Sequence of chain 1.B:
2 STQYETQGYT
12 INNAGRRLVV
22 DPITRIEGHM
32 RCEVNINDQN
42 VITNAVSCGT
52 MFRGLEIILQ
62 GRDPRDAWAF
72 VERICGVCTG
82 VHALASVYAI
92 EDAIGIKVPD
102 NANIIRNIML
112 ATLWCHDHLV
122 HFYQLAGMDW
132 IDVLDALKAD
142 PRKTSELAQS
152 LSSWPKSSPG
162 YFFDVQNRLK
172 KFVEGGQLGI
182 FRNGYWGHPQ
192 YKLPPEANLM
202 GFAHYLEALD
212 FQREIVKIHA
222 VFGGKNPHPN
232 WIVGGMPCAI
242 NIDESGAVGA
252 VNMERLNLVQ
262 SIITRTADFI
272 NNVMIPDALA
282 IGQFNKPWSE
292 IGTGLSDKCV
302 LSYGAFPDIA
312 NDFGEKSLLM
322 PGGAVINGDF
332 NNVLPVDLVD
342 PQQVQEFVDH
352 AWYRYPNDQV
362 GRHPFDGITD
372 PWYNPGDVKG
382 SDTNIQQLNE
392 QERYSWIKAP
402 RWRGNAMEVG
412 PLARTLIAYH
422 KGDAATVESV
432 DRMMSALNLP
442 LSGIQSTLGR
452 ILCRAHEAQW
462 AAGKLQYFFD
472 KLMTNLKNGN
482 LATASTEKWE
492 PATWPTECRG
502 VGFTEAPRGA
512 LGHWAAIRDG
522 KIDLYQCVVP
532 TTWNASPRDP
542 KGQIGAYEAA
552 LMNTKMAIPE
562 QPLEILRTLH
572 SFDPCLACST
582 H

A small-molecule ligand and the protein it binds are described below.
Small molecule (SMILES): N#C[Fe](=C=O)C#N

Binding-site contacts:
Ligand atom O3 contacts residue ALA507 of chain 1.B at 3.4 Å.
Ligand atom N2 contacts residue PRO508 of chain 1.B at 3.3 Å.
Ligand atom O3 contacts residue VAL530 of chain 1.B at 3.4 Å.
Ligand atom C2 contacts residue ARG509 of chain 1.B at 3.4 Å.
Ligand atom C1 contacts residue NI1 of chain 1.N at 3.7 Å.
Ligand atom C1 contacts residue THR532 of chain 1.B at 3.8 Å.
Ligand atom O3 contacts residue PRO531 of chain 1.B at 3.4 Å.
Ligand atom O3 contacts residue CYS79 of chain 1.B at 4.0 Å.
Ligand atom N2 contacts residue CYS79 of chain 1.B at 3.5 Å.
Ligand atom O3 contacts residue VAL82 of chain 1.B at 3.6 Å.
Ligand atom FE contacts residue NI1 of chain 1.N at 2.6 Å.
Ligand atom C3 contacts residue CYS79 of chain 1.B at 3.1 Å (hydrophobic).
Ligand atom N1 contacts residue CYS579 of chain 1.B at 3.4 Å.
Ligand atom C3 contacts residue CYS579 of chain 1.B at 3.0 Å (hydrophobic).
Ligand atom C3 contacts residue PRO531 of chain 1.B at 3.8 Å (hydrophobic).
Ligand atom FE contacts residue CYS576 of chain 1.B at 4.1 Å.
Ligand atom C2 contacts residue NI1 of chain 1.N at 3.7 Å.
Ligand atom N2 contacts residue ALA507 of chain 1.B at 3.3 Å.
Ligand atom O3 contacts residue HIS83 of chain 1.B at 3.4 Å (h-bond).
Ligand atom FE contacts residue CYS579 of chain 1.B at 2.3 Å.
Ligand atom C1 contacts residue VAL530 of chain 1.B at 3.7 Å (hydrophobic).
Ligand atom C2 contacts residue ALA507 of chain 1.B at 3.6 Å (hydrophobic).
Ligand atom C3 contacts residue VAL82 of chain 1.B at 3.8 Å (hydrophobic).
Ligand atom FE contacts residue CYS79 of chain 1.B at 2.3 Å.
Ligand atom N1 contacts residue ARG509 of chain 1.B at 3.7 Å.
Ligand atom N1 contacts residue CYS576 of chain 1.B at 3.8 Å.
Ligand atom N1 contacts residue THR532 of chain 1.B at 2.8 Å (h-bond).
Ligand atom C1 contacts residue PRO531 of chain 1.B at 3.6 Å (hydrophobic).
Ligand atom N2 contacts residue ARG509 of chain 1.B at 2.9 Å (salt-bridge).
Ligand atom C1 contacts residue CYS576 of chain 1.B at 3.7 Å (hydrophobic).
Ligand atom N1 contacts residue VAL530 of chain 1.B at 3.8 Å.
Ligand atom O3 contacts residue CYS579 of chain 1.B at 3.9 Å.
Ligand atom C2 contacts residue CYS79 of chain 1.B at 3.0 Å (hydrophobic).
Ligand atom N1 contacts residue PRO531 of chain 1.B at 3.4 Å.
Ligand atom C3 contacts residue HIS83 of chain 1.B at 3.5 Å.
Ligand atom C1 contacts residue ARG509 of chain 1.B at 3.7 Å.
Ligand atom C1 contacts residue CYS579 of chain 1.B at 3.0 Å (hydrophobic).
Ligand atom C3 contacts residue VAL530 of chain 1.B at 3.5 Å (hydrophobic).
Ligand atom C3 contacts residue ALA507 of chain 1.B at 3.7 Å (hydrophobic).
Ligand atom O3 contacts residue LEU512 of chain 1.B at 3.7 Å.